Sequence of chain 1.D:
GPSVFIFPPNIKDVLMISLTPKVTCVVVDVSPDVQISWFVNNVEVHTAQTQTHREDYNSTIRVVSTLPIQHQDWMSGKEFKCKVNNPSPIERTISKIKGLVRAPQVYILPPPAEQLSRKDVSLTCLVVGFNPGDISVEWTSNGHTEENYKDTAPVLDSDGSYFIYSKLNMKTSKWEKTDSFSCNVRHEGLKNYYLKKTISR

Binding-site contacts:
Ligand atom C1 contacts residue THR71 of chain 1.D at 3.6 Å.
Ligand atom O5 contacts residue PHE13 of chain 1.D at 3.6 Å.
Ligand atom O5 contacts residue ASN69 of chain 1.D at 2.3 Å (h-bond).
Ligand atom C6 contacts residue PHE15 of chain 1.D at 3.6 Å (hydrophobic).
Ligand atom C3 contacts residue THR32 of chain 1.D at 3.7 Å.
Ligand atom O4 contacts residue ASN18 of chain 1.D at 3.2 Å.
Ligand atom O7 contacts residue VAL36 of chain 1.D at 3.5 Å.
Ligand atom C3 contacts residue ASN69 of chain 1.D at 3.8 Å.
Ligand atom N2 contacts residue ASN69 of chain 1.D at 2.9 Å (h-bond).
Ligand atom C2 contacts residue PRO16 of chain 1.D at 3.5 Å (hydrophobic).
Ligand atom C5 contacts residue ASN69 of chain 1.D at 3.6 Å.
Ligand atom C6 contacts residue THR32 of chain 1.D at 3.8 Å.
Ligand atom C2 contacts residue ASN69 of chain 1.D at 2.5 Å.
Ligand atom C2 contacts residue ASP37 of chain 1.D at 3.5 Å.
Ligand atom C2 contacts residue PHE15 of chain 1.D at 3.7 Å (hydrophobic).
Ligand atom O2 contacts residue THR32 of chain 1.D at 2.7 Å (h-bond).
Ligand atom C3 contacts residue PHE13 of chain 1.D at 3.8 Å (hydrophobic).
Ligand atom C6 contacts residue TYR68 of chain 1.D at 3.7 Å (hydrophobic).
Ligand atom C5 contacts residue TYR68 of chain 1.D at 3.6 Å (hydrophobic).
Ligand atom C2 contacts residue PHE13 of chain 1.D at 3.7 Å (hydrophobic).
Ligand atom C7 contacts residue ASN69 of chain 1.D at 3.4 Å.
Ligand atom O2 contacts residue LYS30 of chain 1.D at 3.3 Å (salt-bridge).
Ligand atom C1 contacts residue ASN69 of chain 1.D at 1.4 Å.
Ligand atom O2 contacts residue PRO16 of chain 1.D at 2.9 Å (h-bond).
Ligand atom C8 contacts residue ARG73 of chain 1.D at 3.7 Å.
Ligand atom O6 contacts residue PHE13 of chain 1.D at 3.6 Å.
Ligand atom O3 contacts residue LYS30 of chain 1.D at 2.9 Å (salt-bridge).
Ligand atom O7 contacts residue ASN69 of chain 1.D at 3.4 Å (h-bond).
Ligand atom O3 contacts residue PRO17 of chain 1.D at 3.7 Å.
Ligand atom C2 contacts residue THR32 of chain 1.D at 3.5 Å.
Ligand atom C3 contacts residue ASP37 of chain 1.D at 3.5 Å.
Ligand atom C7 contacts residue ASP37 of chain 1.D at 3.6 Å.
Ligand atom C1 contacts residue PHE15 of chain 1.D at 3.5 Å (hydrophobic).
Ligand atom C5 contacts residue PHE15 of chain 1.D at 3.6 Å (hydrophobic).
Ligand atom O3 contacts residue ASN18 of chain 1.D at 3.8 Å.
Ligand atom C8 contacts residue ASP37 of chain 1.D at 3.6 Å.
Ligand atom O6 contacts residue PHE15 of chain 1.D at 3.2 Å.
Ligand atom O7 contacts residue ARG73 of chain 1.D at 3.4 Å.
Ligand atom N2 contacts residue ASP37 of chain 1.D at 2.6 Å (salt-bridge).
Ligand atom O5 contacts residue TYR68 of chain 1.D at 3.4 Å.

The small molecule below binds the protein below.
Small molecule (SMILES): CC(=O)N[C@H]1[C@H](O[C@H]2[C@H](O)[C@@H](NC(C)=O)CO[C@@H]2CO[C@@H]2O[C@@H](C)[C@@H](O)[C@@H](O)[C@@H]2O)O[C@H](CO)[C@@H](O[C@H]2O[C@H](CO[C@H]3O[C@H](CO)[C@@H](O)[C@H](O)[C@@H]3O[C@@H]3O[C@H](CO)[C@@H](O[C@@H]4O[C@H](CO)[C@H](O)[C@H](O)[C@H]4O)[C@H](O)[C@H]3NC(C)=O)[C@@H](O)[C@H](O[C@H]3O[C@H](CO)[C@@H](O)[C@H](O)[C@@H]3O[C@@H]3O[C@H](CO)[C@@H](O)[C@H](O)[C@H]3NC(C)=O)[C@@H]2O)[C@@H]1O